Sequence of chain 1.B:
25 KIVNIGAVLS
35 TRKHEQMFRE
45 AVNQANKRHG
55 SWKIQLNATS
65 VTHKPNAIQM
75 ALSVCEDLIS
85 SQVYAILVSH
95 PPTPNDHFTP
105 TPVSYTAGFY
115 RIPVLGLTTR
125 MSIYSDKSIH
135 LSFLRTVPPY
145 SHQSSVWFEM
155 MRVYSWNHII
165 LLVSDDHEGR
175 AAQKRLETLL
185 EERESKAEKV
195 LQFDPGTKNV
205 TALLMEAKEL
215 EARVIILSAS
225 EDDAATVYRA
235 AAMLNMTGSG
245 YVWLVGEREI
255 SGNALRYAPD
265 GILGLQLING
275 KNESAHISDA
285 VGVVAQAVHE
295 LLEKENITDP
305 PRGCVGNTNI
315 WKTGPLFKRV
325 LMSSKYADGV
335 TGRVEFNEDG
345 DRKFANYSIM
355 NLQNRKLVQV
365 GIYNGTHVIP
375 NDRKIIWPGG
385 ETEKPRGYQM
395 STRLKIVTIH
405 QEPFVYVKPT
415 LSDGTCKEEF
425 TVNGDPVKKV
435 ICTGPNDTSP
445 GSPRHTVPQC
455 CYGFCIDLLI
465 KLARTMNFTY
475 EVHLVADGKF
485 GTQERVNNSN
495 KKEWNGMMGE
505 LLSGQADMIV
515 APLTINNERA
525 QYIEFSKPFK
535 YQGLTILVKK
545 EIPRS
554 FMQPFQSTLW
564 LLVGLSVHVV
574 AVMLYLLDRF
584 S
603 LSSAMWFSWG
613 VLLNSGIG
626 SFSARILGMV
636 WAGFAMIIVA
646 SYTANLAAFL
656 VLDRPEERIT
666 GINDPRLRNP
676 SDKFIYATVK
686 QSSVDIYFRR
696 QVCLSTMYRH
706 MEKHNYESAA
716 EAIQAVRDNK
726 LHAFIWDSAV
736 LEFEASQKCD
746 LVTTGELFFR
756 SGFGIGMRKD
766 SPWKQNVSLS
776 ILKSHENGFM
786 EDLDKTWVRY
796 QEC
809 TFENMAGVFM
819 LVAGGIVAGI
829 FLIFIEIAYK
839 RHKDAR

Binding-site contacts:
Ligand atom C8 contacts residue ASN471 of chain 1.B at 4.4 Å.
Ligand atom O5 contacts residue ASN471 of chain 1.B at 2.4 Å (h-bond).
Ligand atom O7 contacts residue ASN471 of chain 1.B at 3.2 Å (h-bond).
Ligand atom C7 contacts residue ASN471 of chain 1.B at 3.2 Å.
Ligand atom C5 contacts residue ASN471 of chain 1.B at 3.7 Å.
Ligand atom C4 contacts residue ASN471 of chain 1.B at 4.2 Å.
Ligand atom C1 contacts residue ASN471 of chain 1.B at 1.4 Å.
Ligand atom N2 contacts residue ASN471 of chain 1.B at 2.9 Å (h-bond).
Ligand atom C2 contacts residue ASN471 of chain 1.B at 2.5 Å.
Ligand atom C3 contacts residue ASN471 of chain 1.B at 3.8 Å.

A protein and the small-molecule ligand that binds it are described below.
Small molecule (SMILES): CC(=O)N[C@@H]1[C@@H](O)[C@H](O)[C@@H](CO)O[C@H]1O